Binding-site contacts:
Ligand atom C19 contacts residue ARG256 of chain 1.A at 3.6 Å.
Ligand atom C24 contacts residue PHE261 of chain 1.A at 3.9 Å (hydrophobic).
Ligand atom C18 contacts residue VAL257 of chain 1.A at 4.4 Å (hydrophobic).
Ligand atom C25 contacts residue PHE261 of chain 1.A at 4.1 Å (hydrophobic).
Ligand atom C23 contacts residue PHE261 of chain 1.A at 3.8 Å (hydrophobic).
Ligand atom C20 contacts residue THR260 of chain 1.A at 4.5 Å.
Ligand atom C4 contacts residue ARG256 of chain 1.A at 3.8 Å.
Ligand atom C10 contacts residue ALA253 of chain 1.A at 4.3 Å (hydrophobic).
Ligand atom C18 contacts residue TRP326 of chain 1.A at 4.1 Å (hydrophobic).
Ligand atom C21 contacts residue VAL257 of chain 1.A at 3.7 Å (hydrophobic).
Ligand atom C21 contacts residue PHE261 of chain 1.A at 4.0 Å (hydrophobic).
Ligand atom C5 contacts residue ARG256 of chain 1.A at 4.5 Å.
Ligand atom C20 contacts residue VAL257 of chain 1.A at 4.3 Å (hydrophobic).
Ligand atom C16 contacts residue VAL314 of chain 1.A at 4.4 Å (hydrophobic).
Ligand atom C19 contacts residue ALA253 of chain 1.A at 3.7 Å (hydrophobic).
Ligand atom C11 contacts residue ALA253 of chain 1.A at 3.9 Å (hydrophobic).
Ligand atom C7 contacts residue TRP326 of chain 1.A at 4.4 Å (hydrophobic).
Ligand atom C22 contacts residue PHE261 of chain 1.A at 4.1 Å (hydrophobic).
Ligand atom C18 contacts residue THR260 of chain 1.A at 4.0 Å.
Ligand atom C22 contacts residue THR260 of chain 1.A at 3.7 Å.
Ligand atom C15 contacts residue VAL314 of chain 1.A at 3.7 Å (hydrophobic).
Ligand atom C2 contacts residue ALA253 of chain 1.A at 4.2 Å (hydrophobic).
Ligand atom C18 contacts residue ARG256 of chain 1.A at 4.5 Å.
Ligand atom C1 contacts residue ALA253 of chain 1.A at 3.8 Å (hydrophobic).
Ligand atom C8 contacts residue TRP326 of chain 1.A at 4.3 Å (hydrophobic).

This protein binds this small molecule.
Small molecule (SMILES): CC(C)CCC[C@@H](C)[C@H]1CC[C@H]2[C@@H]3CC=C4C[C@@H](O)CC[C@]4(C)[C@H]3CC[C@]12C

Sequence of chain 1.A:
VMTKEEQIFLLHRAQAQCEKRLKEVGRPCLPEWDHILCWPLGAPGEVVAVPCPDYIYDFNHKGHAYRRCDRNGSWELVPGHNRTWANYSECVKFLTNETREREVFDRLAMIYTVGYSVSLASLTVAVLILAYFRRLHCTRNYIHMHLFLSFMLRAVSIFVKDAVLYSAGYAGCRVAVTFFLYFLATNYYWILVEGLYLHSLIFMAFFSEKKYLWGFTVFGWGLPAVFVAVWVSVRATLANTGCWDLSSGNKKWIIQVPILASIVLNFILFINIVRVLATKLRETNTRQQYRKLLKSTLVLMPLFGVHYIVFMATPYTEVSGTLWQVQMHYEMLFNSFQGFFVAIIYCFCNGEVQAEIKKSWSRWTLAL